The small molecule below binds the protein below.
Small molecule (SMILES): CC(=O)N[C@@H]1[C@@H](O)[C@H](O)[C@@H](CO)O[C@H]1O

Binding-site contacts:
Ligand atom O7 contacts residue ASN80 of chain 1.D at 3.1 Å (h-bond).
Ligand atom C1 contacts residue TYR47 of chain 1.D at 4.5 Å (hydrophobic).
Ligand atom C7 contacts residue ASN80 of chain 1.D at 3.2 Å.
Ligand atom C4 contacts residue ASN80 of chain 1.D at 4.3 Å.
Ligand atom O5 contacts residue ASN80 of chain 1.D at 2.4 Å (h-bond).
Ligand atom C1 contacts residue ASN80 of chain 1.D at 1.5 Å.
Ligand atom C8 contacts residue ASN80 of chain 1.D at 4.1 Å.
Ligand atom O6 contacts residue TYR47 of chain 1.D at 4.0 Å.
Ligand atom N2 contacts residue ASN80 of chain 1.D at 2.9 Å (h-bond).
Ligand atom C8 contacts residue SER79 of chain 1.D at 4.3 Å.
Ligand atom C8 contacts residue PHE78 of chain 1.D at 3.2 Å (hydrophobic).
Ligand atom C3 contacts residue ASN80 of chain 1.D at 3.9 Å.
Ligand atom C2 contacts residue ASN80 of chain 1.D at 2.5 Å.
Ligand atom C5 contacts residue ASN80 of chain 1.D at 3.8 Å.

Sequence of chain 1.D:
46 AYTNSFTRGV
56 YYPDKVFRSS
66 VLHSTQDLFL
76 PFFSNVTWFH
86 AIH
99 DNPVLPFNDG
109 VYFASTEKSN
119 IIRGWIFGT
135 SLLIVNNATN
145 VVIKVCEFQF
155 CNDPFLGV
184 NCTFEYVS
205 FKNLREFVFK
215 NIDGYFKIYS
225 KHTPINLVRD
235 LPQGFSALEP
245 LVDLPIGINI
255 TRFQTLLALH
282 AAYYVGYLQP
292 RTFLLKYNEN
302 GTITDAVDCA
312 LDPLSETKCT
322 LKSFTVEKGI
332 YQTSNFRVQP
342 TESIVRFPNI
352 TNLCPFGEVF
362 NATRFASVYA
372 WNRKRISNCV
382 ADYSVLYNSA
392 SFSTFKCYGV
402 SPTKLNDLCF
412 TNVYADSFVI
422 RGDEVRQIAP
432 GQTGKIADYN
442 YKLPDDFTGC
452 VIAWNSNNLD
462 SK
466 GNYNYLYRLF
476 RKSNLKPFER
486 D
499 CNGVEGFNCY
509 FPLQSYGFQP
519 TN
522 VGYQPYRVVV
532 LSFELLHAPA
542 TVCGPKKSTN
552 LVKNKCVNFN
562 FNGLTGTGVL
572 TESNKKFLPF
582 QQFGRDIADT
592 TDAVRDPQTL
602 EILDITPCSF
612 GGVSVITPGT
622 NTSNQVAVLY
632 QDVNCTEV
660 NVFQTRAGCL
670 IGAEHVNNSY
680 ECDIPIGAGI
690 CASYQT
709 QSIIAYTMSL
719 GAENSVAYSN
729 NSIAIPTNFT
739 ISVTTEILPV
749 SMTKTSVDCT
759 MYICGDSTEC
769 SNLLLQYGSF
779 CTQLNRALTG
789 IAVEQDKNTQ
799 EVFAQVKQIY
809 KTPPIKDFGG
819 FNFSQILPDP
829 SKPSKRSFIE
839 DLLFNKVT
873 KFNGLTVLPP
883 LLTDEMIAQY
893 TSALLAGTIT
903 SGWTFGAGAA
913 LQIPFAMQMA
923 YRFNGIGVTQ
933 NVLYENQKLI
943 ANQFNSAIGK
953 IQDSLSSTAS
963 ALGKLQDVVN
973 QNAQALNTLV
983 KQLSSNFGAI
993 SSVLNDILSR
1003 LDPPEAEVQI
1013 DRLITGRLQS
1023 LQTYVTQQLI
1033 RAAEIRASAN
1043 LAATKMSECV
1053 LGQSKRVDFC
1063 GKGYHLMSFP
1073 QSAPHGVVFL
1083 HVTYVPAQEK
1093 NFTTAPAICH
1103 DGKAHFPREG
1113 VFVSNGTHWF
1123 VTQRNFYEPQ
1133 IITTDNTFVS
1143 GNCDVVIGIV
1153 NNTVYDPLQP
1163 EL